This small molecule binds to this protein.
Small molecule (SMILES): N=c1ccn([C@H]2C[C@H](O)[C@@H](CO[P](=O)(O)O[C@H]3C[C@H](n4cnc5c(N)ncnc54)O[C@@H]3CO[P](=O)(O)O[C@H]3C[C@H](n4cnc5c(N)ncnc54)O[C@@H]3CO[P](=O)(O)O[C@H]3C[C@H](n4cnc5c(N)ncnc54)O[C@@H]3COP(=O)(O)O)O2)c(=O)[nH]1

Sequence of chain 59.B:
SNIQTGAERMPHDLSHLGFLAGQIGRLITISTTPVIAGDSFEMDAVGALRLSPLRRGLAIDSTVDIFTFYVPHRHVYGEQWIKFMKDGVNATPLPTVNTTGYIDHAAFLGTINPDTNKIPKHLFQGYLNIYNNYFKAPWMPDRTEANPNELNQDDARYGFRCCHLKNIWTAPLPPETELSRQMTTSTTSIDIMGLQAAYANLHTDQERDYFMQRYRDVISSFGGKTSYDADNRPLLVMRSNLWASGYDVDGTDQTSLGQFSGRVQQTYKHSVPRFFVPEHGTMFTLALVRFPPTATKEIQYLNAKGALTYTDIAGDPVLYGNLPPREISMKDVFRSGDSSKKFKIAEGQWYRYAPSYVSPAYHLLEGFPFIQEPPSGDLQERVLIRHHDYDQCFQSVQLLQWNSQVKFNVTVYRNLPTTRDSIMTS

Sequence of chain 40.D:
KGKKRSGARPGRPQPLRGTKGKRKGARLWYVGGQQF

Binding-site contacts:
Ligand atom C4' contacts residue ARG420 of chain 36.B at 3.4 Å.
Ligand atom C8 contacts residue ALA27 of chain 40.D at 2.0 Å (hydrophobic).
Ligand atom OP2 contacts residue GLU207 of chain 40.B at 2.0 Å (salt-bridge).
Ligand atom C1' contacts residue GLY6 of chain 59.B at 2.9 Å.
Ligand atom C8 contacts residue ARG28 of chain 40.D at 3.1 Å.
Ligand atom P contacts residue TYR31 of chain 40.D at 3.5 Å.
Ligand atom C3' contacts residue THR5 of chain 59.B at 3.2 Å.
Ligand atom C5 contacts residue ALA7 of chain 59.B at 2.7 Å (hydrophobic).
Ligand atom C5 contacts residue ALA27 of chain 40.D at 2.9 Å (hydrophobic).
Ligand atom P contacts residue GLU207 of chain 40.B at 3.4 Å.
Ligand atom O3' contacts residue THR5 of chain 59.B at 3.1 Å (h-bond).
Ligand atom OP1 contacts residue PHE211 of chain 40.B at 2.1 Å.
Ligand atom C4' contacts residue GLY6 of chain 59.B at 3.1 Å.
Ligand atom C5 contacts residue GLY26 of chain 40.D at 3.5 Å.
Ligand atom C3' contacts residue GLY6 of chain 59.B at 3.2 Å.
Ligand atom N6 contacts residue ASP217 of chain 40.B at 2.8 Å (salt-bridge).
Ligand atom C5' contacts residue THR5 of chain 59.B at 3.1 Å.
Ligand atom C4' contacts residue THR5 of chain 59.B at 2.6 Å.
Ligand atom OP1 contacts residue ARG420 of chain 36.B at 2.4 Å (salt-bridge).
Ligand atom OP1 contacts residue THR418 of chain 36.B at 3.2 Å.
Ligand atom P contacts residue ARG28 of chain 40.D at 3.4 Å.
Ligand atom OP2 contacts residue ARG420 of chain 36.B at 3.4 Å (salt-bridge).
Ligand atom C5' contacts residue ARG28 of chain 40.D at 2.8 Å.
Ligand atom N7 contacts residue ALA27 of chain 40.D at 1.6 Å.
Ligand atom O3' contacts residue TYR31 of chain 40.D at 3.2 Å (h-bond).
Ligand atom N6 contacts residue ALA27 of chain 40.D at 3.2 Å (h-bond).
Ligand atom O5' contacts residue ARG420 of chain 36.B at 2.9 Å (salt-bridge).
Ligand atom O3' contacts residue GLY6 of chain 59.B at 2.3 Å (h-bond).
Ligand atom P contacts residue ARG420 of chain 36.B at 2.5 Å.
Ligand atom N9 contacts residue ALA27 of chain 40.D at 3.1 Å.
Ligand atom N7 contacts residue GLY26 of chain 40.D at 2.7 Å.
Ligand atom OP1 contacts residue ARG28 of chain 40.D at 2.7 Å (salt-bridge).
Ligand atom O5' contacts residue ARG28 of chain 40.D at 3.1 Å (salt-bridge).
Ligand atom O3' contacts residue ARG420 of chain 36.B at 1.7 Å (salt-bridge).
Ligand atom O4' contacts residue ARG420 of chain 36.B at 3.2 Å (salt-bridge).
Ligand atom N6 contacts residue GLY26 of chain 40.D at 3.1 Å.
Ligand atom O5' contacts residue TYR31 of chain 40.D at 2.2 Å (h-bond).
Ligand atom O4' contacts residue GLY6 of chain 59.B at 2.9 Å.
Ligand atom C5' contacts residue TYR31 of chain 40.D at 3.0 Å (hydrophobic).
Ligand atom C6 contacts residue ALA7 of chain 59.B at 2.7 Å (hydrophobic).

Sequence of chain 40.B:
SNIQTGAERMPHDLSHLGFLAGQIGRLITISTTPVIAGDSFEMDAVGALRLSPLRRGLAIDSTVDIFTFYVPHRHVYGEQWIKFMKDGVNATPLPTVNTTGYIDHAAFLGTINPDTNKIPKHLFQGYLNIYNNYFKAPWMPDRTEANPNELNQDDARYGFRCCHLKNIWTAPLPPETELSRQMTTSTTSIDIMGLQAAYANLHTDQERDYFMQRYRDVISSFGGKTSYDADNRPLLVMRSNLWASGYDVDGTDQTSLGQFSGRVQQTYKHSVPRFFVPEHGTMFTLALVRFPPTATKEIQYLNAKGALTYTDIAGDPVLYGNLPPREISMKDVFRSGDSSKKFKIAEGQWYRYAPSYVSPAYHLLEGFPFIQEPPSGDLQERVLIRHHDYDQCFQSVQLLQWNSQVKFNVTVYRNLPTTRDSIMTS

Sequence of chain 36.B:
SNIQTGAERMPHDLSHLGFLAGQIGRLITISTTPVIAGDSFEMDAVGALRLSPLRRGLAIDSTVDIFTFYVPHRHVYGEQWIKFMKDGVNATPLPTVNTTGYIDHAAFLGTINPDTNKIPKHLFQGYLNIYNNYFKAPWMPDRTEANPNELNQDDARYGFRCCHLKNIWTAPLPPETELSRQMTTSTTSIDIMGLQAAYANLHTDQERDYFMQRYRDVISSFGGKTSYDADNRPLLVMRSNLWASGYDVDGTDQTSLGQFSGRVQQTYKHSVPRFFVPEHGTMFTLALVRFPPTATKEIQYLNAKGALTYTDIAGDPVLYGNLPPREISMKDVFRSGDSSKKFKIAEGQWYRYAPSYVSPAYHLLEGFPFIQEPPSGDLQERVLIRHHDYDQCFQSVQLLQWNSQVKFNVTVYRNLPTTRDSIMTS